Binding-site contacts:
Ligand atom OH contacts residue GLN155 of chain 1.A at 3.0 Å.
Ligand atom CG2 contacts residue ASP77 of chain 1.A at 3.5 Å.
Ligand atom CA contacts residue GLU63 of chain 1.A at 3.5 Å.
Ligand atom OG contacts residue LYS66 of chain 1.A at 3.3 Å (salt-bridge).
Ligand atom CD2 contacts residue TYR99 of chain 1.A at 3.4 Å (hydrophobic).
Ligand atom CA contacts residue ASP77 of chain 1.A at 3.3 Å.
Ligand atom O contacts residue LYS146 of chain 1.A at 3.0 Å (salt-bridge).
Ligand atom CD1 contacts residue MET45 of chain 1.A at 3.3 Å (hydrophobic).
Ligand atom CA contacts residue TYR7 of chain 1.A at 3.3 Å (hydrophobic).
Ligand atom CD2 contacts residue PHE9 of chain 1.A at 3.4 Å (hydrophobic).
Ligand atom N contacts residue TYR99 of chain 1.A at 3.1 Å (h-bond).
Ligand atom OXT contacts residue TYR84 of chain 1.A at 2.9 Å (h-bond).
Ligand atom N contacts residue ASP77 of chain 1.A at 2.8 Å (salt-bridge).
Ligand atom N contacts residue GLU63 of chain 1.A at 2.8 Å (salt-bridge).
Ligand atom CB contacts residue ASP77 of chain 1.A at 3.3 Å.
Ligand atom C contacts residue ASP77 of chain 1.A at 3.5 Å.
Ligand atom N contacts residue LYS66 of chain 1.A at 3.5 Å (salt-bridge).
Ligand atom N contacts residue TYR171 of chain 1.A at 2.7 Å (h-bond).
Ligand atom CB contacts residue GLU63 of chain 1.A at 3.5 Å.
Ligand atom CG contacts residue GLU63 of chain 1.A at 3.3 Å.
Ligand atom CG contacts residue ASP77 of chain 1.A at 3.5 Å.
Ligand atom O contacts residue THR73 of chain 1.A at 3.1 Å (h-bond).
Ligand atom O contacts residue HIS70 of chain 1.A at 3.3 Å.
Ligand atom N contacts residue TYR7 of chain 1.A at 2.8 Å (h-bond).
Ligand atom CD2 contacts residue TYR7 of chain 1.A at 3.2 Å (hydrophobic).
Ligand atom OXT contacts residue THR143 of chain 1.A at 3.0 Å (h-bond).
Ligand atom O contacts residue TYR159 of chain 1.A at 2.7 Å (h-bond).
Ligand atom O contacts residue TRP147 of chain 1.A at 2.8 Å (h-bond).
Ligand atom N contacts residue TYR7 of chain 1.A at 3.5 Å (h-bond).
Ligand atom C contacts residue TYR7 of chain 1.A at 3.4 Å (hydrophobic).
Ligand atom OG contacts residue GLU63 of chain 1.A at 3.2 Å (salt-bridge).
Ligand atom CA contacts residue TYR171 of chain 1.A at 3.5 Å (hydrophobic).
Ligand atom CG2 contacts residue THR73 of chain 1.A at 3.6 Å.
Ligand atom CD2 contacts residue THR143 of chain 1.A at 3.4 Å.
Ligand atom CE1 contacts residue LEU156 of chain 1.A at 3.4 Å (hydrophobic).
Ligand atom CD2 contacts residue TRP147 of chain 1.A at 3.3 Å (hydrophobic).
Ligand atom CD1 contacts residue TYR116 of chain 1.A at 3.3 Å (hydrophobic).
Ligand atom CD1 contacts residue LEU156 of chain 1.A at 3.5 Å (hydrophobic).
Ligand atom CA contacts residue TYR159 of chain 1.A at 3.5 Å (hydrophobic).
Ligand atom O contacts residue LYS66 of chain 1.A at 2.9 Å (salt-bridge).

The protein below binds the small molecule below.
Small molecule (SMILES): CC(C)C[C@H](NC(=O)[C@@H](NC(=O)[C@H](C)NC(=O)[C@@H](NC(=O)[C@@H](NC(=O)[C@H](CC(N)=O)NC(=O)[C@H](Cc1ccc(O)cc1)NC(=O)[C@H](CC(C)C)NC(=O)[C@@H](N)CO)[C@@H](C)O)C(C)C)[C@@H](C)O)C(=O)O

Sequence of chain 1.A:
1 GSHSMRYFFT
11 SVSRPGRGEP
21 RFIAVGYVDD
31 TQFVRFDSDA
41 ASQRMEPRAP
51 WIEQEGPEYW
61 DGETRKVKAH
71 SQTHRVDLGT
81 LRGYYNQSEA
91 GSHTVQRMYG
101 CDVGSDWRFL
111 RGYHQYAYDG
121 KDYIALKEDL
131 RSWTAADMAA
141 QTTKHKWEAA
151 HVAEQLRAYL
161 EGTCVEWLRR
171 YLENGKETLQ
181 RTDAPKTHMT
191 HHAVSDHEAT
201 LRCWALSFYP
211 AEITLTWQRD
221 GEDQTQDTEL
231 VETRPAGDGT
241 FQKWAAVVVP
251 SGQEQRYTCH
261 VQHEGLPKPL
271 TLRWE